Sequence of chain 3.D:
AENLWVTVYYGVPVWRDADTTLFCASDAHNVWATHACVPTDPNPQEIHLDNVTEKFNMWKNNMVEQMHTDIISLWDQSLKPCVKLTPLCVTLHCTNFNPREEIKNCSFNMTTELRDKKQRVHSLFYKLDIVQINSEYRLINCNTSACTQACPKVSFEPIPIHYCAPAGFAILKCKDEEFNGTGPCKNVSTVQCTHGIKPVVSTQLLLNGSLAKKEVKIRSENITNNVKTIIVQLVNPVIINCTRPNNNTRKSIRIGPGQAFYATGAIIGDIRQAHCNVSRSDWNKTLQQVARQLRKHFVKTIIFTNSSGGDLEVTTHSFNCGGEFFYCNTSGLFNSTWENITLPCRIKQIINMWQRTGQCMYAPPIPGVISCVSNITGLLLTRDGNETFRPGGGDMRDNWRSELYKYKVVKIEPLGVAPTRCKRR

Sequence of chain 3.B:
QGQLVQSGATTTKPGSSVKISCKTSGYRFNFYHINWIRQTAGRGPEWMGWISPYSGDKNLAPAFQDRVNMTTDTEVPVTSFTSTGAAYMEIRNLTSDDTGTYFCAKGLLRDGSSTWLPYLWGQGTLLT

This small molecule binds to this protein.
Small molecule (SMILES): CC(=O)N[C@H]1[C@H](O[C@H]2[C@H](O)[C@@H](NC(C)=O)CO[C@@H]2CO)O[C@H](CO)[C@@H](O[C@@H]2O[C@H](CO[C@H]3O[C@H](CO)[C@@H](O)[C@H](O[C@H]4O[C@H](CO)[C@@H](O)[C@H](O)[C@@H]4O)[C@@H]3O)[C@@H](O)[C@H](O[C@H]3O[C@H](CO)[C@@H](O)[C@H](O)[C@@H]3O)[C@@H]2O)[C@@H]1O

Binding-site contacts:
Ligand atom C2 contacts residue ASN60 of chain 3.D at 2.5 Å.
Ligand atom C6 contacts residue ASN30 of chain 3.B at 3.5 Å.
Ligand atom O2 contacts residue THR115 of chain 3.B at 2.8 Å (h-bond).
Ligand atom C5 contacts residue GLY112 of chain 3.B at 3.5 Å.
Ligand atom C2 contacts residue HIS96 of chain 3.C at 3.5 Å.
Ligand atom C1 contacts residue ASN60 of chain 3.D at 1.4 Å.
Ligand atom O5 contacts residue ASN60 of chain 3.D at 2.3 Å (h-bond).
Ligand atom O6 contacts residue PHE31 of chain 3.B at 2.9 Å (h-bond).
Ligand atom C3 contacts residue HIS33 of chain 3.B at 3.6 Å.
Ligand atom C5 contacts residue ASP57 of chain 3.B at 3.4 Å.
Ligand atom C7 contacts residue ASN60 of chain 3.D at 3.1 Å.
Ligand atom O4 contacts residue GLY112 of chain 3.B at 3.2 Å.
Ligand atom N2 contacts residue ASN60 of chain 3.D at 2.9 Å (h-bond).
Ligand atom C6 contacts residue ASP111 of chain 3.B at 3.2 Å.
Ligand atom O7 contacts residue SER17 of chain 3.A at 2.5 Å (h-bond).
Ligand atom O4 contacts residue SER55 of chain 3.B at 3.2 Å (h-bond).
Ligand atom O3 contacts residue HIS96 of chain 3.C at 3.4 Å.
Ligand atom O4 contacts residue HIS96 of chain 3.C at 3.5 Å.
Ligand atom O4 contacts residue SER113 of chain 3.B at 3.5 Å (h-bond).
Ligand atom C8 contacts residue PHE31 of chain 3.B at 3.4 Å (hydrophobic).
Ligand atom O7 contacts residue HIS33 of chain 3.B at 3.5 Å (h-bond).
Ligand atom C7 contacts residue SER17 of chain 3.A at 3.4 Å.
Ligand atom O4 contacts residue ASP57 of chain 3.B at 2.9 Å (salt-bridge).
Ligand atom C7 contacts residue HIS33 of chain 3.B at 3.3 Å.
Ligand atom O7 contacts residue SER52 of chain 3.B at 3.0 Å (h-bond).
Ligand atom O6 contacts residue ASP111 of chain 3.B at 2.2 Å (salt-bridge).
Ligand atom O2 contacts residue GLY112 of chain 3.B at 2.8 Å (h-bond).
Ligand atom C6 contacts residue PHE31 of chain 3.B at 3.4 Å (hydrophobic).
Ligand atom O4 contacts residue THR115 of chain 3.B at 3.4 Å (h-bond).
Ligand atom C6 contacts residue ASP57 of chain 3.B at 3.2 Å.
Ligand atom C5 contacts residue ARG110 of chain 3.B at 3.3 Å.
Ligand atom O5 contacts residue ARG110 of chain 3.B at 3.5 Å (salt-bridge).
Ligand atom O7 contacts residue ASN60 of chain 3.D at 2.9 Å (h-bond).
Ligand atom N2 contacts residue HIS33 of chain 3.B at 3.5 Å (h-bond).
Ligand atom O3 contacts residue HIS33 of chain 3.B at 2.8 Å (h-bond).
Ligand atom O6 contacts residue SER55 of chain 3.B at 2.7 Å (h-bond).
Ligand atom C6 contacts residue ASP111 of chain 3.B at 3.6 Å.
Ligand atom O6 contacts residue ARG110 of chain 3.B at 2.8 Å (salt-bridge).
Ligand atom O3 contacts residue SER113 of chain 3.B at 3.5 Å (h-bond).
Ligand atom N2 contacts residue SER52 of chain 3.B at 3.4 Å (h-bond).

Sequence of chain 3.A:
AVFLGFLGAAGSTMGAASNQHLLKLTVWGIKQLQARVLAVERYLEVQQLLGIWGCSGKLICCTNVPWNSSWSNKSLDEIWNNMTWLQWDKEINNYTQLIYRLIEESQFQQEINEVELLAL

Sequence of chain 3.C:
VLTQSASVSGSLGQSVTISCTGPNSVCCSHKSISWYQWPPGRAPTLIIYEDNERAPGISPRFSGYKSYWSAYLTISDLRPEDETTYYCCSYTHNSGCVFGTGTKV